Binding-site contacts:
Ligand atom C3 contacts residue NAG1 of chain 1.U at 3.7 Å.
Ligand atom C1 contacts residue ASN22 of chain 1.E at 1.4 Å.
Ligand atom C8 contacts residue ASN22 of chain 1.E at 3.2 Å.
Ligand atom C4 contacts residue NAG1 of chain 1.U at 4.1 Å.
Ligand atom O3 contacts residue NAG1 of chain 1.U at 3.1 Å.
Ligand atom C3 contacts residue ASN22 of chain 1.E at 3.8 Å.
Ligand atom C4 contacts residue ASN22 of chain 1.E at 4.2 Å.
Ligand atom C4 contacts residue ASN38 of chain 1.E at 4.2 Å.
Ligand atom C5 contacts residue ASN22 of chain 1.E at 4.2 Å.
Ligand atom O7 contacts residue ASN22 of chain 1.E at 3.9 Å.
Ligand atom C7 contacts residue ASN22 of chain 1.E at 3.2 Å.
Ligand atom C1 contacts residue ASN38 of chain 1.E at 4.4 Å.
Ligand atom C3 contacts residue ASN38 of chain 1.E at 4.0 Å.
Ligand atom C5 contacts residue ALA39 of chain 1.E at 4.5 Å (hydrophobic).
Ligand atom O7 contacts residue THR24 of chain 1.E at 3.0 Å.
Ligand atom C6 contacts residue ASN22 of chain 1.E at 4.2 Å.
Ligand atom O5 contacts residue ASN38 of chain 1.E at 4.3 Å.
Ligand atom O5 contacts residue ASN22 of chain 1.E at 2.4 Å (h-bond).
Ligand atom C5 contacts residue ASN22 of chain 1.E at 3.7 Å.
Ligand atom C5 contacts residue ASN38 of chain 1.E at 4.2 Å.
Ligand atom C7 contacts residue THR24 of chain 1.E at 4.2 Å.
Ligand atom O2 contacts residue NAG1 of chain 1.U at 4.3 Å.
Ligand atom C2 contacts residue ASN22 of chain 1.E at 2.4 Å.
Ligand atom N2 contacts residue ASN22 of chain 1.E at 2.8 Å (h-bond).

This small molecule binds to this protein.
Small molecule (SMILES): CC(=O)N[C@H]1CO[C@H](CO[C@@H]2O[C@@H](C)[C@@H](O)[C@@H](O)[C@@H]2O)[C@@H](O)[C@@H]1O[C@H]1O[C@@H](C)[C@@H](O)[C@@H](O)[C@@H]1O

Sequence of chain 1.E:
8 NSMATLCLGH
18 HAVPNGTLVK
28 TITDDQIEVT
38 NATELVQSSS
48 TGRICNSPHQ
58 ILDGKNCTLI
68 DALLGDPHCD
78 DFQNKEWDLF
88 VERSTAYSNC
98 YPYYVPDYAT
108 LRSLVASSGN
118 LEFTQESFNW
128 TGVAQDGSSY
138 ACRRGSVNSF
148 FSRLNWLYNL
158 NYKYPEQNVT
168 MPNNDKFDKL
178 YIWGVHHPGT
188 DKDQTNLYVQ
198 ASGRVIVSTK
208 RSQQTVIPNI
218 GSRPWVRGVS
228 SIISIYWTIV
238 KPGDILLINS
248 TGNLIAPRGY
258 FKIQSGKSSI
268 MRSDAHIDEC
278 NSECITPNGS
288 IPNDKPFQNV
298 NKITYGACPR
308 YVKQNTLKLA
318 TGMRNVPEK